Sequence of chain 1.A:
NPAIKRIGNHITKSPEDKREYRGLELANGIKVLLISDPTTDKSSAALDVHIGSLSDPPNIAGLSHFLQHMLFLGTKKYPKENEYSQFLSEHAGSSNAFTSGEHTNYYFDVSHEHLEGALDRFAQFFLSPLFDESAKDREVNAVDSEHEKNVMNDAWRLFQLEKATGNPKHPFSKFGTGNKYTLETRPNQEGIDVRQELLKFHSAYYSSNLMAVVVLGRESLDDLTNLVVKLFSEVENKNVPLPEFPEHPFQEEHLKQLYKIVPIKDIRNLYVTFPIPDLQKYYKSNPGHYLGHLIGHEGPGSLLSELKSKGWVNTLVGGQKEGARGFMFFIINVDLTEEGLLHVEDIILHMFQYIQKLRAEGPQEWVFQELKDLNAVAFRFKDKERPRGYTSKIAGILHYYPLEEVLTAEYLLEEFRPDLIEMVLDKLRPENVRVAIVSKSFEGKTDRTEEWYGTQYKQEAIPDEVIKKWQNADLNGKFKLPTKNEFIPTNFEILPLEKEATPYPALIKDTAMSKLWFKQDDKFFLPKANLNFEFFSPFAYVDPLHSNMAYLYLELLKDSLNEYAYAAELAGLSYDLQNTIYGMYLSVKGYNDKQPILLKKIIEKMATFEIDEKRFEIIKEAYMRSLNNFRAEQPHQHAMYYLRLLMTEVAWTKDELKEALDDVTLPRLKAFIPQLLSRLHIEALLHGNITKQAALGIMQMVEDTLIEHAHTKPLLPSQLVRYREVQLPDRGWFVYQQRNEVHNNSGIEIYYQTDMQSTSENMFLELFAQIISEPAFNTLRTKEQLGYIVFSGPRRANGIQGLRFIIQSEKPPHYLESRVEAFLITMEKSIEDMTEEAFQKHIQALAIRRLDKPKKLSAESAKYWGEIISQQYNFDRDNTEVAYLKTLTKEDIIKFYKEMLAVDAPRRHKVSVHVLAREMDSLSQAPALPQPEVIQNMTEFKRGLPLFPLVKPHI

Binding-site contacts:
Ligand atom CA contacts residue LEU329 of chain 1.A at 3.8 Å (hydrophobic).
Ligand atom CA contacts residue GLY309 of chain 1.A at 3.4 Å.
Ligand atom N contacts residue VAL330 of chain 1.A at 4.0 Å.
Ligand atom O contacts residue GLY331 of chain 1.A at 2.9 Å (h-bond).
Ligand atom O contacts residue LEU329 of chain 1.A at 3.8 Å.
Ligand atom CA contacts residue GLY331 of chain 1.A at 3.3 Å.
Ligand atom CB contacts residue ILE344 of chain 1.A at 4.1 Å (hydrophobic).
Ligand atom CB contacts residue LEU329 of chain 1.A at 4.0 Å (hydrophobic).
Ligand atom CB contacts residue VAL330 of chain 1.A at 4.1 Å (hydrophobic).
Ligand atom CA contacts residue TYR579 of chain 1.A at 3.7 Å (hydrophobic).
Ligand atom C contacts residue TYR579 of chain 1.A at 4.2 Å (hydrophobic).
Ligand atom C contacts residue GLY331 of chain 1.A at 3.6 Å.
Ligand atom O contacts residue VAL330 of chain 1.A at 3.4 Å.
Ligand atom C contacts residue VAL330 of chain 1.A at 4.4 Å (hydrophobic).
Ligand atom CA contacts residue VAL330 of chain 1.A at 3.8 Å (hydrophobic).
Ligand atom N contacts residue LEU329 of chain 1.A at 2.8 Å (h-bond).
Ligand atom N contacts residue TYR579 of chain 1.A at 4.0 Å.
Ligand atom CB contacts residue GLU311 of chain 1.A at 3.7 Å.
Ligand atom C contacts residue LEU329 of chain 1.A at 4.3 Å (hydrophobic).
Ligand atom CB contacts residue GLY332 of chain 1.A at 4.5 Å.
Ligand atom CA contacts residue GLY305 of chain 1.A at 4.3 Å.
Ligand atom N contacts residue GLY309 of chain 1.A at 2.8 Å (h-bond).
Ligand atom CA contacts residue GLU311 of chain 1.A at 3.6 Å.
Ligand atom CB contacts residue GLY331 of chain 1.A at 4.0 Å.
Ligand atom N contacts residue GLY331 of chain 1.A at 3.0 Å (h-bond).
Ligand atom CB contacts residue GLN333 of chain 1.A at 3.9 Å.
Ligand atom CB contacts residue GLY305 of chain 1.A at 4.1 Å.
Ligand atom O contacts residue GLY309 of chain 1.A at 3.7 Å.
Ligand atom N contacts residue GLU311 of chain 1.A at 2.7 Å (salt-bridge).
Ligand atom C contacts residue GLY309 of chain 1.A at 3.6 Å.

A small-molecule ligand and the protein it binds are described below.
Small molecule (SMILES): C[C@H](N)C(=O)N[C@@H](C)C(=O)N[C@@H](C)C=O